Sequence of chain 1.B:
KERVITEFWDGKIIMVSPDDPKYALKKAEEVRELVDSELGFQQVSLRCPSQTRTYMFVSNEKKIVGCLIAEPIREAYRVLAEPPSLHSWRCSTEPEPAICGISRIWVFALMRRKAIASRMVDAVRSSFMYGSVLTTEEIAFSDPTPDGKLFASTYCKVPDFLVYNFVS

The small molecule below binds the protein below.
Small molecule (SMILES): C[C@H](SCCNC(=O)CCNC(=O)[C@H](O)C(C)(C)COP(=O)(O)OP(=O)(O)OC[C@H]1O[C@@H](n2cnc3c(N)ncnc32)[C@H](O)[C@@H]1OP(=O)(O)O)C(=O)O

Binding-site contacts:
Ligand atom O34 contacts residue ASP162 of chain 1.B at 3.5 Å.
Ligand atom C57 contacts residue LEU165 of chain 1.B at 3.5 Å (hydrophobic).
Ligand atom O33 contacts residue LEU43 of chain 1.B at 3.5 Å.
Ligand atom C21 contacts residue LYS7 of chain 1.G at 2.5 Å.
Ligand atom O1 contacts residue LYS129 of chain 1.B at 3.5 Å (salt-bridge).
Ligand atom C16 contacts residue LEU43 of chain 1.B at 3.5 Å (hydrophobic).
Ligand atom C23 contacts residue LYS7 of chain 1.G at 1.4 Å.
Ligand atom N17 contacts residue ILE120 of chain 1.B at 2.8 Å (h-bond).
Ligand atom O34 contacts residue THR160 of chain 1.B at 2.6 Å (h-bond).
Ligand atom O38 contacts residue ALA130 of chain 1.B at 3.3 Å.
Ligand atom C22 contacts residue SER157 of chain 1.B at 3.4 Å.
Ligand atom O36 contacts residue ILE131 of chain 1.B at 3.5 Å (h-bond).
Ligand atom C15 contacts residue LEU43 of chain 1.B at 3.4 Å (hydrophobic).
Ligand atom O36 contacts residue ALA132 of chain 1.B at 3.0 Å (h-bond).
Ligand atom C50 contacts residue THR169 of chain 1.B at 3.5 Å.
Ligand atom C18 contacts residue THR160 of chain 1.B at 3.3 Å.
Ligand atom O37 contacts residue ARG127 of chain 1.B at 3.4 Å.
Ligand atom O11 contacts residue ASP162 of chain 1.B at 3.5 Å (salt-bridge).
Ligand atom C40 contacts residue SER133 of chain 1.B at 3.3 Å.
Ligand atom O47 contacts residue ARG128 of chain 1.B at 2.8 Å (salt-bridge).
Ligand atom N13 contacts residue ASP162 of chain 1.B at 3.2 Å (salt-bridge).
Ligand atom C12 contacts residue ARG127 of chain 1.B at 3.4 Å.
Ligand atom O1 contacts residue ALA130 of chain 1.B at 2.9 Å (h-bond).
Ligand atom O36 contacts residue VAL122 of chain 1.B at 3.5 Å.
Ligand atom N60 contacts residue ASP162 of chain 1.B at 3.4 Å (salt-bridge).
Ligand atom O35 contacts residue ARG127 of chain 1.B at 3.3 Å (salt-bridge).
Ligand atom O33 contacts residue ARG119 of chain 1.B at 3.4 Å.
Ligand atom S20 contacts residue LYS7 of chain 1.G at 3.5 Å (salt-bridge).
Ligand atom O38 contacts residue SER133 of chain 1.B at 2.4 Å (h-bond).
Ligand atom N58 contacts residue LEU165 of chain 1.B at 3.5 Å.
Ligand atom O1 contacts residue ARG128 of chain 1.B at 3.3 Å.
Ligand atom O49 contacts residue THR169 of chain 1.B at 3.1 Å (h-bond).
Ligand atom C18 contacts residue ILE120 of chain 1.B at 3.4 Å (hydrophobic).
Ligand atom O3 contacts residue ALA132 of chain 1.B at 3.5 Å.
Ligand atom O46 contacts residue ARG128 of chain 1.B at 3.0 Å (salt-bridge).
Ligand atom O5 contacts residue ALA132 of chain 1.B at 3.2 Å.
Ligand atom O35 contacts residue VAL122 of chain 1.B at 2.8 Å (h-bond).
Ligand atom O33 contacts residue LYS7 of chain 1.G at 2.3 Å (salt-bridge).
Ligand atom C21 contacts residue SER157 of chain 1.B at 3.0 Å.
Ligand atom O37 contacts residue ARG128 of chain 1.B at 2.8 Å (salt-bridge).